A protein and the small-molecule ligand that binds it are described below.
Small molecule (SMILES): CC(=O)N[C@H]1[C@H](O[C@H]2[C@H](O)[C@@H](NC(C)=O)CO[C@@H]2CO)O[C@H](CO)[C@@H](O[C@@H]2O[C@H](CO[C@H]3O[C@H](CO)[C@@H](O)[C@H](O)[C@@H]3O)[C@@H](O)[C@H](O)[C@@H]2O)[C@@H]1O

Sequence of chain 1.A:
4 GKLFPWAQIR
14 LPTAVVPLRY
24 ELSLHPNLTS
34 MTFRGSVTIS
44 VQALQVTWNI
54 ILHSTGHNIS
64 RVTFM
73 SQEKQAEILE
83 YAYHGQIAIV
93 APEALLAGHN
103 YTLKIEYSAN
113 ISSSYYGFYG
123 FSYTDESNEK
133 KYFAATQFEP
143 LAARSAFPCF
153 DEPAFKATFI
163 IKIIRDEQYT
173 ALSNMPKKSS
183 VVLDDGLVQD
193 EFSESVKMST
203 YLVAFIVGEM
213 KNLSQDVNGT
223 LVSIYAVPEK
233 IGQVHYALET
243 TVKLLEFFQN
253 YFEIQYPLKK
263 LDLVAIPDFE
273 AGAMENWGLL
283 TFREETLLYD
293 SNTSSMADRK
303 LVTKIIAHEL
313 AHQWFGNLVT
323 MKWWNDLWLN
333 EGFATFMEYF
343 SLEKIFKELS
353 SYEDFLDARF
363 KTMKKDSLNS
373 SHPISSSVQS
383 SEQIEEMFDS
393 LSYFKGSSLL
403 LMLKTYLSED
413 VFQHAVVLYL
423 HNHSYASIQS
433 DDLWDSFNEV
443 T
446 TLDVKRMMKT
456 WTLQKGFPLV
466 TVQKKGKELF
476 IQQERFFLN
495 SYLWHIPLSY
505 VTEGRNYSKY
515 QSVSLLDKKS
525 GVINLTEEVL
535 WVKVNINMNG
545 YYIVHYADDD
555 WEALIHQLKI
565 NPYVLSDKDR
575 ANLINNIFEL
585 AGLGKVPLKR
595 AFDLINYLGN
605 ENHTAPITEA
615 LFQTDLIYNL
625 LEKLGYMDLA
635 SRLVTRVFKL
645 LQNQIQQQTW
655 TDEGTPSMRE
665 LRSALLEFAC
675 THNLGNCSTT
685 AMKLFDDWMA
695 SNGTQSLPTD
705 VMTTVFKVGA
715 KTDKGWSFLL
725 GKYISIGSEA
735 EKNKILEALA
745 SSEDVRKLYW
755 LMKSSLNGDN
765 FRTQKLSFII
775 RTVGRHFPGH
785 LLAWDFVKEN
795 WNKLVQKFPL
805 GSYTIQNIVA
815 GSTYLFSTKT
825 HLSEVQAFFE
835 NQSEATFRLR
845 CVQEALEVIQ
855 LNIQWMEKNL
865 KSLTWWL

Binding-site contacts:
Ligand atom O7 contacts residue HIS28 of chain 1.A at 2.7 Å (h-bond).
Ligand atom C5 contacts residue ASN30 of chain 1.A at 3.6 Å.
Ligand atom C8 contacts residue HIS28 of chain 1.A at 3.9 Å.
Ligand atom O3 contacts residue GLU131 of chain 1.A at 3.0 Å.
Ligand atom C8 contacts residue LEU189 of chain 1.A at 4.0 Å (hydrophobic).
Ligand atom C8 contacts residue THR32 of chain 1.A at 3.5 Å.
Ligand atom C3 contacts residue ASP168 of chain 1.A at 3.5 Å.
Ligand atom O4 contacts residue LYS132 of chain 1.A at 3.7 Å.
Ligand atom C8 contacts residue PRO29 of chain 1.A at 3.3 Å (hydrophobic).
Ligand atom C7 contacts residue PRO29 of chain 1.A at 4.0 Å (hydrophobic).
Ligand atom C1 contacts residue ASN30 of chain 1.A at 1.4 Å.
Ligand atom C1 contacts residue THR32 of chain 1.A at 4.0 Å.
Ligand atom O4 contacts residue PEG1 of chain 1.U at 4.1 Å.
Ligand atom N2 contacts residue ASP168 of chain 1.A at 3.0 Å (salt-bridge).
Ligand atom O7 contacts residue ASN30 of chain 1.A at 3.5 Å (h-bond).
Ligand atom C3 contacts residue ASN30 of chain 1.A at 3.7 Å.
Ligand atom C2 contacts residue ASN30 of chain 1.A at 2.5 Å.
Ligand atom O6 contacts residue THR32 of chain 1.A at 3.4 Å.
Ligand atom C7 contacts residue ASN30 of chain 1.A at 3.2 Å.
Ligand atom C2 contacts residue THR32 of chain 1.A at 3.9 Å.
Ligand atom C7 contacts residue ASP168 of chain 1.A at 3.5 Å.
Ligand atom O7 contacts residue LEU189 of chain 1.A at 3.4 Å.
Ligand atom C2 contacts residue PEG1 of chain 1.U at 3.8 Å.
Ligand atom O4 contacts residue ASN130 of chain 1.A at 4.0 Å.
Ligand atom O3 contacts residue ASP168 of chain 1.A at 3.0 Å (salt-bridge).
Ligand atom C3 contacts residue THR32 of chain 1.A at 4.0 Å.
Ligand atom O4 contacts residue THR32 of chain 1.A at 3.4 Å (h-bond).
Ligand atom C7 contacts residue LEU189 of chain 1.A at 3.7 Å (hydrophobic).
Ligand atom C2 contacts residue ASP168 of chain 1.A at 3.8 Å.
Ligand atom N2 contacts residue THR32 of chain 1.A at 3.0 Å.
Ligand atom C8 contacts residue ASP168 of chain 1.A at 3.5 Å.
Ligand atom C5 contacts residue THR32 of chain 1.A at 3.7 Å.
Ligand atom N2 contacts residue ASN30 of chain 1.A at 2.7 Å (h-bond).
Ligand atom O2 contacts residue GLU131 of chain 1.A at 4.1 Å.
Ligand atom O2 contacts residue PEG1 of chain 1.U at 3.1 Å.
Ligand atom C7 contacts residue THR32 of chain 1.A at 3.8 Å.
Ligand atom C3 contacts residue LYS132 of chain 1.A at 3.6 Å.
Ligand atom O5 contacts residue ASN30 of chain 1.A at 2.5 Å (h-bond).
Ligand atom C7 contacts residue HIS28 of chain 1.A at 3.6 Å.
Ligand atom O3 contacts residue LYS132 of chain 1.A at 2.6 Å (salt-bridge).